The small molecule below binds the protein below.
Small molecule (SMILES): CC[C@H](C)[C@H](NC(=O)[C@@H](NC(=O)[C@@H]1CCCN1)[C@@H](C)O)C(=O)N[C@@H](CCC(=O)O)C(=O)N[C@@H](CCC(=O)O)C(=O)N[C@H](C=O)C(C)C

Binding-site contacts:
Ligand atom C contacts residue THR60 of chain 1.B at 3.9 Å.
Ligand atom CG2 contacts residue GLU55 of chain 1.B at 3.5 Å.
Ligand atom CG2 contacts residue GLY56 of chain 1.B at 3.9 Å.
Ligand atom CD contacts residue LYS58 of chain 1.B at 3.6 Å.
Ligand atom CA contacts residue LYS58 of chain 1.B at 3.3 Å.
Ligand atom CG2 contacts residue LYS54 of chain 1.B at 3.9 Å.
Ligand atom CG2 contacts residue LYS58 of chain 1.B at 4.0 Å.
Ligand atom O contacts residue ILE59 of chain 1.B at 3.4 Å.
Ligand atom CA contacts residue THR60 of chain 1.B at 3.3 Å.
Ligand atom N contacts residue THR60 of chain 1.B at 2.8 Å (h-bond).
Ligand atom CD contacts residue PHE61 of chain 1.B at 3.9 Å (hydrophobic).
Ligand atom CG2 contacts residue THR57 of chain 1.B at 3.7 Å.
Ligand atom CG contacts residue PHE61 of chain 1.B at 3.5 Å (hydrophobic).
Ligand atom CG contacts residue THR46 of chain 1.B at 4.2 Å.
Ligand atom CG1 contacts residue LYS54 of chain 1.B at 4.1 Å.
Ligand atom N contacts residue LYS58 of chain 1.B at 4.2 Å.
Ligand atom CG2 contacts residue THR57 of chain 1.B at 4.0 Å.
Ligand atom O contacts residue LYS58 of chain 1.B at 3.0 Å (salt-bridge).
Ligand atom CG2 contacts residue TRP53 of chain 1.B at 3.8 Å (hydrophobic).
Ligand atom N contacts residue LYS58 of chain 1.B at 2.8 Å (salt-bridge).
Ligand atom CB contacts residue LYS58 of chain 1.B at 3.8 Å.
Ligand atom CB contacts residue THR60 of chain 1.B at 4.0 Å.
Ligand atom O contacts residue THR60 of chain 1.B at 2.8 Å (h-bond).
Ligand atom O contacts residue THR57 of chain 1.B at 3.5 Å.
Ligand atom C contacts residue LYS58 of chain 1.B at 3.5 Å.
Ligand atom OE1 contacts residue LYS58 of chain 1.B at 3.8 Å.
Ligand atom CB contacts residue LYS54 of chain 1.B at 4.1 Å.
Ligand atom OE2 contacts residue LYS58 of chain 1.B at 2.8 Å (salt-bridge).
Ligand atom CA contacts residue LYS58 of chain 1.B at 3.9 Å.
Ligand atom CB contacts residue ILE59 of chain 1.B at 3.8 Å (hydrophobic).
Ligand atom C contacts residue THR60 of chain 1.B at 3.5 Å.
Ligand atom CB contacts residue THR60 of chain 1.B at 3.3 Å.
Ligand atom O contacts residue LYS58 of chain 1.B at 3.4 Å (salt-bridge).
Ligand atom CG contacts residue ILE59 of chain 1.B at 3.8 Å (hydrophobic).
Ligand atom C contacts residue LYS58 of chain 1.B at 4.1 Å.
Ligand atom OE1 contacts residue TRP53 of chain 1.B at 3.4 Å (h-bond).
Ligand atom C contacts residue LYS58 of chain 1.B at 4.2 Å.
Ligand atom CA contacts residue THR60 of chain 1.B at 3.9 Å.
Ligand atom OG1 contacts residue THR60 of chain 1.B at 3.8 Å.
Ligand atom CB contacts residue PHE61 of chain 1.B at 3.8 Å (hydrophobic).

Sequence of chain 1.B:
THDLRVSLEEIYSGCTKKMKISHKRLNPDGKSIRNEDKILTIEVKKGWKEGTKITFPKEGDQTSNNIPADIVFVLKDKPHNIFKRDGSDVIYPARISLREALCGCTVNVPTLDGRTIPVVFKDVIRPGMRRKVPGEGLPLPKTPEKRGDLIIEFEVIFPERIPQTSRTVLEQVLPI